This protein binds this small molecule.
Small molecule (SMILES): C=C[C@@]1(C)CC(=O)[C@]2(O)[C@@]3(C)[C@@H](O)CCC(C)(C)[C@@H]3[C@H](O)[C@H](OC(C)=O)[C@@]2(C)O1

Sequence of chain 1.B:
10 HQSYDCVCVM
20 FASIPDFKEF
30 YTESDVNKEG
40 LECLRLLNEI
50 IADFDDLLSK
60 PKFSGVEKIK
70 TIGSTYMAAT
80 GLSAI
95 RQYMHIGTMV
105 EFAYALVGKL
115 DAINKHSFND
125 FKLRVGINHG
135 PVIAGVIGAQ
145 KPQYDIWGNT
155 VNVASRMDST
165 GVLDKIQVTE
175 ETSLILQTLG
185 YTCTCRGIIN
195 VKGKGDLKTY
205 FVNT

Binding-site contacts:
Ligand atom O6 contacts residue TRP152 of chain 1.A at 3.6 Å.
Ligand atom C15 contacts residue PHE26 of chain 1.B at 4.0 Å (hydrophobic).
Ligand atom C21 contacts residue GLY72 of chain 1.B at 4.2 Å.
Ligand atom O6 contacts residue GLY72 of chain 1.B at 3.6 Å.
Ligand atom O2 contacts residue VAL151 of chain 1.A at 2.6 Å (h-bond).
Ligand atom C11 contacts residue SER153 of chain 1.A at 4.2 Å.
Ligand atom O7 contacts residue VAL156 of chain 1.A at 3.4 Å.
Ligand atom O2 contacts residue VAL156 of chain 1.A at 4.2 Å.
Ligand atom C14 contacts residue PHE26 of chain 1.B at 3.9 Å (hydrophobic).
Ligand atom C1 contacts residue VAL151 of chain 1.A at 3.5 Å (hydrophobic).
Ligand atom C5 contacts residue GLY72 of chain 1.B at 4.1 Å.
Ligand atom C6 contacts residue GLY72 of chain 1.B at 4.1 Å.
Ligand atom O7 contacts residue SER153 of chain 1.A at 3.0 Å (h-bond).
Ligand atom C2 contacts residue VAL156 of chain 1.A at 3.7 Å (hydrophobic).
Ligand atom C11 contacts residue THR157 of chain 1.A at 3.7 Å.
Ligand atom C20 contacts residue VAL156 of chain 1.A at 4.0 Å (hydrophobic).
Ligand atom O3 contacts residue ASN160 of chain 1.A at 4.1 Å.
Ligand atom C2 contacts residue PHE39 of chain 1.A at 3.8 Å (hydrophobic).
Ligand atom C1 contacts residue VAL156 of chain 1.A at 3.5 Å (hydrophobic).
Ligand atom O5 contacts residue ILE71 of chain 1.B at 4.1 Å.
Ligand atom O7 contacts residue THR157 of chain 1.A at 3.4 Å (h-bond).
Ligand atom C2 contacts residue VAL151 of chain 1.A at 4.1 Å (hydrophobic).
Ligand atom O2 contacts residue ASP150 of chain 1.A at 3.6 Å.
Ligand atom C20 contacts residue THR157 of chain 1.A at 3.9 Å.
Ligand atom C19 contacts residue ASN160 of chain 1.A at 3.6 Å.
Ligand atom O2 contacts residue TRP152 of chain 1.A at 3.8 Å.
Ligand atom O5 contacts residue GLY72 of chain 1.B at 3.4 Å.
Ligand atom C2 contacts residue ASP150 of chain 1.A at 4.2 Å.
Ligand atom C18 contacts residue ILE71 of chain 1.B at 3.8 Å (hydrophobic).
Ligand atom C17 contacts residue THR157 of chain 1.A at 3.5 Å.
Ligand atom C15 contacts residue TRP152 of chain 1.A at 4.0 Å (hydrophobic).
Ligand atom C7 contacts residue GLY72 of chain 1.B at 3.7 Å.
Ligand atom C3 contacts residue TYR88 of chain 1.A at 3.4 Å (hydrophobic).
Ligand atom C16 contacts residue TYR30 of chain 1.B at 4.0 Å (hydrophobic).
Ligand atom C16 contacts residue LYS27 of chain 1.B at 4.0 Å.
Ligand atom O7 contacts residue TRP152 of chain 1.A at 4.0 Å.
Ligand atom C2 contacts residue TYR88 of chain 1.A at 3.7 Å (hydrophobic).
Ligand atom C18 contacts residue LEU83 of chain 1.A at 3.9 Å (hydrophobic).
Ligand atom C19 contacts residue PHE39 of chain 1.A at 4.0 Å (hydrophobic).
Ligand atom O5 contacts residue SER73 of chain 1.B at 3.0 Å (h-bond).

Sequence of chain 1.A:
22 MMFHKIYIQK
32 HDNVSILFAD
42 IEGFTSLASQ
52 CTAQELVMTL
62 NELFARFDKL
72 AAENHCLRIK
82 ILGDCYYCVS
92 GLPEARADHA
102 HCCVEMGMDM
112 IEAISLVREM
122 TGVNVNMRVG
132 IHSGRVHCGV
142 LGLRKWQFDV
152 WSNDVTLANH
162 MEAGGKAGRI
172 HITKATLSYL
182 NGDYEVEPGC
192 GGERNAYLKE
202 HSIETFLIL